Binding-site contacts:
Ligand atom C1 contacts residue MET20 of chain 1.A at 3.8 Å (hydrophobic).
Ligand atom C1 contacts residue LEU68 of chain 1.B at 3.9 Å (hydrophobic).
Ligand atom O1B contacts residue ARG64 of chain 1.B at 2.9 Å (salt-bridge).
Ligand atom C5 contacts residue SER37 of chain 1.B at 3.8 Å.
Ligand atom O1A contacts residue LEU68 of chain 1.B at 4.0 Å.
Ligand atom O9 contacts residue ASP12 of chain 1.A at 3.2 Å (salt-bridge).
Ligand atom O9 contacts residue VN41 of chain 1.J at 2.1 Å.
Ligand atom O1A contacts residue MET20 of chain 1.A at 3.6 Å (h-bond).
Ligand atom C9 contacts residue VN41 of chain 1.J at 2.7 Å.
Ligand atom C1 contacts residue THR34 of chain 1.B at 4.0 Å.
Ligand atom O1B contacts residue MET20 of chain 1.A at 3.4 Å (h-bond).
Ligand atom C2 contacts residue LYS67 of chain 1.B at 4.0 Å.
Ligand atom O7 contacts residue SER37 of chain 1.B at 3.9 Å.
Ligand atom O8 contacts residue GLY55 of chain 1.A at 3.7 Å.
Ligand atom O6 contacts residue SER37 of chain 1.B at 3.8 Å.
Ligand atom C1 contacts residue GLU56 of chain 1.A at 4.0 Å.
Ligand atom O1A contacts residue SER37 of chain 1.B at 3.7 Å.
Ligand atom O6 contacts residue GLU56 of chain 1.A at 3.4 Å (salt-bridge).
Ligand atom C7 contacts residue THR34 of chain 1.B at 4.0 Å.
Ligand atom C1 contacts residue LYS67 of chain 1.B at 3.7 Å.
Ligand atom O9 contacts residue THR54 of chain 1.A at 3.9 Å.
Ligand atom O1A contacts residue ARG64 of chain 1.B at 3.0 Å (salt-bridge).
Ligand atom O2 contacts residue GLU56 of chain 1.A at 2.5 Å (salt-bridge).
Ligand atom O8 contacts residue VN41 of chain 1.J at 4.1 Å.
Ligand atom O2 contacts residue LYS67 of chain 1.B at 3.0 Å (salt-bridge).
Ligand atom C1 contacts residue ARG64 of chain 1.B at 3.4 Å.
Ligand atom O1B contacts residue GLU56 of chain 1.A at 4.0 Å.
Ligand atom O7 contacts residue THR34 of chain 1.B at 3.1 Å (h-bond).
Ligand atom C3 contacts residue SER37 of chain 1.B at 3.8 Å.
Ligand atom C7 contacts residue GLU56 of chain 1.A at 3.9 Å.
Ligand atom C3 contacts residue LEU68 of chain 1.B at 4.0 Å (hydrophobic).
Ligand atom C6 contacts residue GLU56 of chain 1.A at 3.4 Å.
Ligand atom O6 contacts residue THR34 of chain 1.B at 3.4 Å (h-bond).
Ligand atom C8 contacts residue GLU56 of chain 1.A at 3.0 Å.
Ligand atom O1A contacts residue THR34 of chain 1.B at 3.1 Å (h-bond).
Ligand atom O9 contacts residue GLU56 of chain 1.A at 3.5 Å.
Ligand atom C2 contacts residue GLU56 of chain 1.A at 3.4 Å.
Ligand atom O8 contacts residue GLU56 of chain 1.A at 2.7 Å (salt-bridge).
Ligand atom C8 contacts residue THR34 of chain 1.B at 4.1 Å.
Ligand atom O1B contacts residue LYS67 of chain 1.B at 2.8 Å (salt-bridge).

Sequence of chain 1.A:
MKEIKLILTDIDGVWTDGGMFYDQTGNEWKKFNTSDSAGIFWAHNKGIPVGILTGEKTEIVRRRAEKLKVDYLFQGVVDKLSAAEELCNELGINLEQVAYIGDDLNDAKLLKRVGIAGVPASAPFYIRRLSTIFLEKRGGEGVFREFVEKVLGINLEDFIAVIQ

A protein and the small-molecule ligand that binds it are described below.
Small molecule (SMILES): CC(=O)N[C@H]1[C@H]([C@H](O)[C@H](O)CO)O[C@](O)(C(=O)O)C[C@@H]1O

Sequence of chain 1.B:
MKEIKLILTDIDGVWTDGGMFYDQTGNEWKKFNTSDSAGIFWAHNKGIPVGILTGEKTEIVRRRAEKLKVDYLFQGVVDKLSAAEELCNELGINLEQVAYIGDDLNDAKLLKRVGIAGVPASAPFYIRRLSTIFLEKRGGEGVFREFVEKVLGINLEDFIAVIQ